Sequence of chain 1.A:
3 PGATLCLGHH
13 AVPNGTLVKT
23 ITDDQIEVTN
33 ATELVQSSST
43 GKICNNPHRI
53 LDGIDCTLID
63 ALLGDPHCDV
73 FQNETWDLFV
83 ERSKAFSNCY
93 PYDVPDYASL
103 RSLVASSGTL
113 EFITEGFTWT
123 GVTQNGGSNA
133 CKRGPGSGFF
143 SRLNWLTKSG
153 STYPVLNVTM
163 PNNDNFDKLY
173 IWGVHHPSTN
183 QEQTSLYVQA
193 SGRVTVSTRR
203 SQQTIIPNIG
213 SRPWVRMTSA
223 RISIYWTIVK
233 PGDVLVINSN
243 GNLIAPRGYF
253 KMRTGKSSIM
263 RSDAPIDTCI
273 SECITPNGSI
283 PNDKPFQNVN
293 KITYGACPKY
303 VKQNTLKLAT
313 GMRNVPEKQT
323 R

Sequence of chain 1.B:
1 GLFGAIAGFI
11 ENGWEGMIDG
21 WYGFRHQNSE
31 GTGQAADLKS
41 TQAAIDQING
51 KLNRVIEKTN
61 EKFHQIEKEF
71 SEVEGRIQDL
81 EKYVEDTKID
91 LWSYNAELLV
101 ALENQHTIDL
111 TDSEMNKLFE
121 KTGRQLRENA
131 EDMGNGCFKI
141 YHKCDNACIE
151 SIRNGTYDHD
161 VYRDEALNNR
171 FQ

Binding-site contacts:
Ligand atom O5 contacts residue ASN279 of chain 1.A at 2.4 Å (h-bond).
Ligand atom N2 contacts residue VAL291 of chain 1.A at 3.7 Å.
Ligand atom C1 contacts residue ASN279 of chain 1.A at 1.4 Å.
Ligand atom C5 contacts residue ASN279 of chain 1.A at 3.6 Å.
Ligand atom C1 contacts residue ASN292 of chain 1.A at 4.3 Å.
Ligand atom N2 contacts residue ASN279 of chain 1.A at 3.1 Å (h-bond).
Ligand atom C5 contacts residue ASN292 of chain 1.A at 4.0 Å.
Ligand atom C8 contacts residue LYS293 of chain 1.A at 4.3 Å.
Ligand atom C3 contacts residue ASN279 of chain 1.A at 3.9 Å.
Ligand atom C7 contacts residue VAL291 of chain 1.A at 4.4 Å (hydrophobic).
Ligand atom C8 contacts residue GLU69 of chain 1.B at 3.2 Å.
Ligand atom C1 contacts residue VAL291 of chain 1.A at 3.6 Å (hydrophobic).
Ligand atom C3 contacts residue VAL291 of chain 1.A at 4.2 Å (hydrophobic).
Ligand atom C6 contacts residue ASN292 of chain 1.A at 4.0 Å.
Ligand atom O7 contacts residue ASN279 of chain 1.A at 3.0 Å (h-bond).
Ligand atom O7 contacts residue LYS293 of chain 1.A at 4.3 Å.
Ligand atom C7 contacts residue GLU69 of chain 1.B at 4.4 Å.
Ligand atom C6 contacts residue GLU69 of chain 1.B at 4.5 Å.
Ligand atom C8 contacts residue SER39 of chain 1.A at 3.3 Å.
Ligand atom C5 contacts residue VAL291 of chain 1.A at 4.5 Å (hydrophobic).
Ligand atom C8 contacts residue VAL291 of chain 1.A at 4.3 Å (hydrophobic).
Ligand atom C4 contacts residue ASN279 of chain 1.A at 4.3 Å.
Ligand atom C2 contacts residue VAL291 of chain 1.A at 4.0 Å (hydrophobic).
Ligand atom C7 contacts residue ASN279 of chain 1.A at 3.3 Å.
Ligand atom O5 contacts residue ASN292 of chain 1.A at 4.0 Å.
Ligand atom C2 contacts residue ASN279 of chain 1.A at 2.6 Å.

This protein binds this small molecule.
Small molecule (SMILES): CC(=O)N[C@H]1[C@H](O[C@H]2[C@H](O)[C@@H](NC(C)=O)CO[C@@H]2CO)O[C@H](CO)[C@@H](O)[C@@H]1O